This protein binds this small molecule.
Small molecule (SMILES): Cc1cc(N)nc(CCc2cc(F)cc(CC[C@@H]3CCCN3C)c2)c1

Binding-site contacts:
Ligand atom C16 contacts residue HEM1 of chain 1.H at 3.4 Å.
Ligand atom C04 contacts residue HEM1 of chain 1.H at 3.8 Å.
Ligand atom C09 contacts residue HEM1 of chain 1.H at 3.4 Å.
Ligand atom C11 contacts residue HEM1 of chain 1.H at 3.7 Å.
Ligand atom F13 contacts residue VAL271 of chain 1.B at 3.7 Å.
Ligand atom C08 contacts residue GLU296 of chain 1.B at 3.6 Å.
Ligand atom C08 contacts residue VAL271 of chain 1.B at 3.7 Å (hydrophobic).
Ligand atom C03 contacts residue TRP291 of chain 1.B at 3.9 Å (hydrophobic).
Ligand atom N02 contacts residue TRP291 of chain 1.B at 2.8 Å (h-bond).
Ligand atom C07 contacts residue HEM1 of chain 1.H at 3.4 Å.
Ligand atom N02 contacts residue GLU296 of chain 1.B at 2.7 Å (salt-bridge).
Ligand atom C07 contacts residue PHE288 of chain 1.B at 3.7 Å (hydrophobic).
Ligand atom C02 contacts residue HEM1 of chain 1.H at 3.5 Å.
Ligand atom N02 contacts residue TYR292 of chain 1.B at 3.7 Å.
Ligand atom C11 contacts residue VAL271 of chain 1.B at 3.6 Å (hydrophobic).
Ligand atom C02 contacts residue PRO269 of chain 1.B at 3.8 Å (hydrophobic).
Ligand atom N02 contacts residue HEM1 of chain 1.H at 3.2 Å.
Ligand atom C14 contacts residue TYR410 of chain 1.B at 3.9 Å (hydrophobic).
Ligand atom C09 contacts residue GLU296 of chain 1.B at 3.8 Å.
Ligand atom C13 contacts residue VAL271 of chain 1.B at 3.5 Å (hydrophobic).
Ligand atom F13 contacts residue MET274 of chain 1.B at 2.7 Å.
Ligand atom C06 contacts residue GLU296 of chain 1.B at 3.6 Å.
Ligand atom F13 contacts residue PHE288 of chain 1.B at 3.6 Å.
Ligand atom F13 contacts residue HEM1 of chain 1.H at 3.1 Å.
Ligand atom C07 contacts residue SER289 of chain 1.B at 3.8 Å.
Ligand atom C12 contacts residue VAL271 of chain 1.B at 3.3 Å (hydrophobic).
Ligand atom C05 contacts residue VAL271 of chain 1.B at 3.7 Å (hydrophobic).
Ligand atom C12 contacts residue HEM1 of chain 1.H at 3.8 Å.
Ligand atom C26 contacts residue TRP382 of chain 1.B at 3.7 Å (hydrophobic).
Ligand atom C18 contacts residue TYR410 of chain 1.B at 3.6 Å (hydrophobic).
Ligand atom C13 contacts residue MET274 of chain 1.B at 3.8 Å (hydrophobic).
Ligand atom C07 contacts residue GLY290 of chain 1.B at 3.5 Å.
Ligand atom N01 contacts residue GLU296 of chain 1.B at 2.7 Å (salt-bridge).
Ligand atom C02 contacts residue GLU296 of chain 1.B at 3.5 Å.
Ligand atom C13 contacts residue HEM1 of chain 1.H at 3.3 Å.
Ligand atom C02 contacts residue TRP291 of chain 1.B at 3.7 Å (hydrophobic).
Ligand atom N01 contacts residue PRO269 of chain 1.B at 3.9 Å.
Ligand atom C14 contacts residue HEM1 of chain 1.H at 3.7 Å.
Ligand atom C03 contacts residue HEM1 of chain 1.H at 3.2 Å.
Ligand atom C26 contacts residue MET40 of chain 1.B at 3.5 Å (hydrophobic).

Sequence of chain 1.B:
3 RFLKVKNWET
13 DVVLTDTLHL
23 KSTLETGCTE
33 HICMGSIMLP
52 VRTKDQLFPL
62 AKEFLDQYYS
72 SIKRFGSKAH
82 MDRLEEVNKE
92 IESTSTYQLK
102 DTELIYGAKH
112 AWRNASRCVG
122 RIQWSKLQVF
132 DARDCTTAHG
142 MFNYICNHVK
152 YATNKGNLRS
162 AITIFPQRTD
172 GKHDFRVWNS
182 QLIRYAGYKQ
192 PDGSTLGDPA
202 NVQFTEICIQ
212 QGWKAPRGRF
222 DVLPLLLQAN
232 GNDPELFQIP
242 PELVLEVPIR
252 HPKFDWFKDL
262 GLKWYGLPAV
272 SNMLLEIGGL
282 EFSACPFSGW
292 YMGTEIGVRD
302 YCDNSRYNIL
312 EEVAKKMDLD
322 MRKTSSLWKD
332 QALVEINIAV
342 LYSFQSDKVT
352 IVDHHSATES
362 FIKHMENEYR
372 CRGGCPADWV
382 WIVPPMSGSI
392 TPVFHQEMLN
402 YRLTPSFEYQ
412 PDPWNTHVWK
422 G